Binding-site contacts:
Ligand atom C14 contacts residue ASP47 of chain 1.B at 3.4 Å.
Ligand atom O15 contacts residue GLY28 of chain 1.B at 3.0 Å (h-bond).
Ligand atom C6 contacts residue ILE18 of chain 1.B at 4.1 Å (hydrophobic).
Ligand atom N16 contacts residue CA1 of chain 1.Q at 3.8 Å.
Ligand atom C11 contacts residue GLY28 of chain 1.B at 4.2 Å.
Ligand atom N16 contacts residue CYS43 of chain 1.B at 3.6 Å (h-bond).
Ligand atom C13 contacts residue TYR20 of chain 1.B at 3.3 Å (hydrophobic).
Ligand atom C2 contacts residue ALA6 of chain 1.B at 3.9 Å (hydrophobic).
Ligand atom O15 contacts residue ASP47 of chain 1.B at 3.2 Å (salt-bridge).
Ligand atom C3 contacts residue PRO17 of chain 1.B at 4.1 Å (hydrophobic).
Ligand atom C7 contacts residue TYR20 of chain 1.B at 4.2 Å (hydrophobic).
Ligand atom O15 contacts residue PHE26 of chain 1.B at 3.0 Å (h-bond).
Ligand atom O15 contacts residue CYS43 of chain 1.B at 4.2 Å.
Ligand atom C14 contacts residue CA1 of chain 1.Q at 3.5 Å.
Ligand atom C12 contacts residue GLY28 of chain 1.B at 3.4 Å.
Ligand atom C9 contacts residue LEU5 of chain 1.B at 3.9 Å (hydrophobic).
Ligand atom O15 contacts residue CYS27 of chain 1.B at 3.6 Å.
Ligand atom C14 contacts residue GLY28 of chain 1.B at 4.0 Å.
Ligand atom C12 contacts residue TYR20 of chain 1.B at 3.6 Å (hydrophobic).
Ligand atom C6 contacts residue PRO17 of chain 1.B at 4.2 Å (hydrophobic).
Ligand atom C2 contacts residue ILE2 of chain 1.B at 3.8 Å (hydrophobic).
Ligand atom C5 contacts residue PRO17 of chain 1.B at 3.2 Å (hydrophobic).
Ligand atom C3 contacts residue LEU5 of chain 1.B at 3.9 Å (hydrophobic).
Ligand atom C14 contacts residue PHE26 of chain 1.B at 4.0 Å (hydrophobic).
Ligand atom C1 contacts residue ILE2 of chain 1.B at 4.2 Å (hydrophobic).
Ligand atom C8 contacts residue TYR20 of chain 1.B at 4.2 Å (hydrophobic).
Ligand atom C12 contacts residue CYS27 of chain 1.B at 4.1 Å (hydrophobic).
Ligand atom O15 contacts residue CA1 of chain 1.Q at 2.5 Å.
Ligand atom N16 contacts residue HIS46 of chain 1.B at 3.0 Å (h-bond).
Ligand atom C4 contacts residue PRO17 of chain 1.B at 3.6 Å (hydrophobic).
Ligand atom C9 contacts residue ILE94 of chain 1.B at 3.9 Å (hydrophobic).
Ligand atom C10 contacts residue HIS46 of chain 1.B at 3.6 Å.
Ligand atom C7 contacts residue PRO17 of chain 1.B at 3.3 Å (hydrophobic).
Ligand atom C14 contacts residue CYS43 of chain 1.B at 4.2 Å (hydrophobic).
Ligand atom C14 contacts residue HIS46 of chain 1.B at 4.0 Å.
Ligand atom N16 contacts residue ASP47 of chain 1.B at 2.7 Å (salt-bridge).
Ligand atom O15 contacts residue PEG1 of chain 1.Z at 4.0 Å.
Ligand atom C10 contacts residue ILE94 of chain 1.B at 3.4 Å (hydrophobic).
Ligand atom C10 contacts residue LEU5 of chain 1.B at 4.2 Å (hydrophobic).
Ligand atom C3 contacts residue ALA6 of chain 1.B at 4.2 Å (hydrophobic).

Sequence of chain 1.B:
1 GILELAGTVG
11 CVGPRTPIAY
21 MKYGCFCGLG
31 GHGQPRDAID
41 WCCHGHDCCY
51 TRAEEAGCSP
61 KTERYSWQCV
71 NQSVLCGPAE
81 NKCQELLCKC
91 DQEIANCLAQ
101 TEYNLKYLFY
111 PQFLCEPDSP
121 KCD

This protein binds this small molecule.
Small molecule (SMILES): NC(=O)c1ccc(Cc2ccccc2)cc1